Binding-site contacts:
Ligand atom C2 contacts residue VAL31 of chain 52.F at 4.0 Å (hydrophobic).
Ligand atom C7 contacts residue SER70 of chain 52.F at 4.4 Å.
Ligand atom O5 contacts residue ASN69 of chain 52.F at 2.8 Å (h-bond).
Ligand atom C5 contacts residue VAL31 of chain 52.F at 4.2 Å (hydrophobic).
Ligand atom O1 contacts residue ASN69 of chain 52.F at 2.1 Å (h-bond).
Ligand atom C5 contacts residue ASN69 of chain 52.F at 3.7 Å.
Ligand atom C2 contacts residue ASN69 of chain 52.F at 4.2 Å.
Ligand atom O4 contacts residue VAL31 of chain 52.F at 3.3 Å.
Ligand atom C8 contacts residue ARG57 of chain 52.F at 4.2 Å.
Ligand atom O1 contacts residue MET33 of chain 52.F at 3.9 Å.
Ligand atom O1 contacts residue SER70 of chain 52.F at 4.2 Å.
Ligand atom C5 contacts residue MET33 of chain 52.F at 3.7 Å (hydrophobic).
Ligand atom C6 contacts residue LEU24 of chain 52.F at 4.5 Å (hydrophobic).
Ligand atom O5 contacts residue MET33 of chain 52.F at 4.2 Å.
Ligand atom N2 contacts residue ASN69 of chain 52.F at 4.3 Å.
Ligand atom O7 contacts residue ASN69 of chain 52.F at 3.8 Å.
Ligand atom C8 contacts residue ASN69 of chain 52.F at 3.4 Å.
Ligand atom O4 contacts residue NAG1 of chain 52.DA at 3.0 Å.
Ligand atom C6 contacts residue NAG1 of chain 52.DA at 4.3 Å.
Ligand atom O3 contacts residue VAL31 of chain 52.F at 3.6 Å.
Ligand atom C3 contacts residue VAL31 of chain 52.F at 3.0 Å (hydrophobic).
Ligand atom O1 contacts residue VAL31 of chain 52.F at 3.4 Å (h-bond).
Ligand atom C3 contacts residue NAG1 of chain 52.DA at 3.7 Å.
Ligand atom C4 contacts residue NAG1 of chain 52.DA at 3.2 Å.
Ligand atom C6 contacts residue ASN69 of chain 52.F at 4.4 Å.
Ligand atom C6 contacts residue MET33 of chain 52.F at 3.5 Å (hydrophobic).
Ligand atom C1 contacts residue VAL31 of chain 52.F at 4.3 Å (hydrophobic).
Ligand atom C8 contacts residue SER70 of chain 52.F at 3.7 Å.
Ligand atom C5 contacts residue NAG1 of chain 52.DA at 4.3 Å.
Ligand atom C1 contacts residue ASN69 of chain 52.F at 2.7 Å.
Ligand atom C4 contacts residue VAL31 of chain 52.F at 3.8 Å (hydrophobic).
Ligand atom O6 contacts residue NAG1 of chain 52.DA at 3.0 Å.
Ligand atom O3 contacts residue NAG1 of chain 52.DA at 2.6 Å (h-bond).
Ligand atom N2 contacts residue VAL31 of chain 52.F at 4.0 Å.
Ligand atom C7 contacts residue ASN69 of chain 52.F at 3.8 Å.

Sequence of chain 52.F:
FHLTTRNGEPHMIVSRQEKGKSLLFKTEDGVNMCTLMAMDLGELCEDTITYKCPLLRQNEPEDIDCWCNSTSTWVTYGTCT

The small molecule below binds the protein below.
Small molecule (SMILES): CC(=O)N[C@@H]1[C@@H](O)[C@H](O)[C@@H](CO)O[C@H]1O